Binding-site contacts:
Ligand atom C5' contacts residue TYR385 of chain 1.C at 3.5 Å (hydrophobic).
Ligand atom O2 contacts residue ARG382 of chain 1.C at 2.8 Å (salt-bridge).
Ligand atom OP2 contacts residue GLY397 of chain 1.C at 3.6 Å.
Ligand atom P contacts residue TYR385 of chain 1.C at 3.5 Å.
Ligand atom OP1 contacts residue ARG389 of chain 1.C at 3.2 Å (salt-bridge).
Ligand atom C2' contacts residue MG1 of chain 1.D at 3.6 Å.
Ligand atom N2 contacts residue SER309 of chain 1.C at 3.4 Å.
Ligand atom O5' contacts residue TYR385 of chain 1.C at 3.2 Å.
Ligand atom OP2 contacts residue ARG382 of chain 1.C at 2.9 Å (salt-bridge).
Ligand atom N3 contacts residue ASN378 of chain 1.C at 3.0 Å (h-bond).
Ligand atom O4 contacts residue LYS388 of chain 1.C at 3.2 Å (salt-bridge).
Ligand atom C4 contacts residue LYS361 of chain 1.C at 3.2 Å.
Ligand atom C5' contacts residue MG1 of chain 1.D at 3.6 Å.
Ligand atom OP2 contacts residue TYR385 of chain 1.C at 3.1 Å.
Ligand atom O2' contacts residue ARG381 of chain 1.C at 3.6 Å.
Ligand atom O2' contacts residue MG1 of chain 1.D at 3.2 Å.
Ligand atom C5 contacts residue TYR385 of chain 1.C at 3.2 Å (hydrophobic).
Ligand atom OP1 contacts residue TYR385 of chain 1.C at 3.1 Å (h-bond).
Ligand atom O5' contacts residue THR386 of chain 1.C at 3.7 Å.
Ligand atom OP1 contacts residue MG1 of chain 1.D at 3.6 Å.
Ligand atom P contacts residue MG1 of chain 1.D at 3.4 Å.
Ligand atom O2' contacts residue TYR385 of chain 1.C at 3.6 Å (h-bond).
Ligand atom OP2 contacts residue LYS396 of chain 1.C at 2.9 Å (salt-bridge).
Ligand atom O2 contacts residue ASN378 of chain 1.C at 2.9 Å (h-bond).
Ligand atom C4' contacts residue MG1 of chain 1.D at 3.0 Å.
Ligand atom O3' contacts residue TYR385 of chain 1.C at 3.3 Å.
Ligand atom C2 contacts residue ASN378 of chain 1.C at 3.2 Å.
Ligand atom O5' contacts residue VAL383 of chain 1.C at 3.4 Å.
Ligand atom C3' contacts residue MG1 of chain 1.D at 2.9 Å.
Ligand atom C2 contacts residue ARG381 of chain 1.C at 3.3 Å.
Ligand atom O2 contacts residue ARG381 of chain 1.C at 2.3 Å (salt-bridge).
Ligand atom C1' contacts residue ARG381 of chain 1.C at 3.7 Å.
Ligand atom OP1 contacts residue THR386 of chain 1.C at 3.3 Å.
Ligand atom P contacts residue VAL383 of chain 1.C at 3.7 Å.
Ligand atom O4 contacts residue LYS361 of chain 1.C at 2.5 Å (salt-bridge).
Ligand atom O6 contacts residue LYS361 of chain 1.C at 3.5 Å (salt-bridge).
Ligand atom C1' contacts residue ARG382 of chain 1.C at 3.7 Å.
Ligand atom C2 contacts residue ARG382 of chain 1.C at 3.8 Å.
Ligand atom C6 contacts residue THR386 of chain 1.C at 3.7 Å.
Ligand atom O3' contacts residue MG1 of chain 1.D at 2.1 Å.

A protein and the small-molecule ligand that binds it are described below.
Small molecule (SMILES): Nc1ccn([C@@H]2O[C@H](CO[P](=O)(O)O[C@H]3[C@@H](O)[C@H](n4ccc(=O)[nH]c4=O)O[C@@H]3CO[P](=O)(O)O[C@H]3[C@@H](O)[C@H](n4ccc(=O)[nH]c4=O)O[C@@H]3CO[P](=O)(O)O[C@H]3[C@@H](O)[C@H](n4ccc(=O)[nH]c4=O)O[C@@H]3COP(=O)=O)[C@@H](O[P](=O)(O)OC[C@H]3O[C@@H](n4ccc(=O)[nH]c4=O)[C@H](O)[C@@H]3O[P](=O)(O)OC[C@H]3O[C@@H](n4ccc(=O)[nH]c4=O)[C@H](O)[C@@H]3O[P](=O)(O)OC[C@H]3O[C@@H](n4ccc(=O)[nH]c4=O)[C@H](O)[C@@H]3O[P](=O)(O)OC[C@H]3O[C@@H](n4ccc(=O)[nH]c4=O)[C@H](O)[C@@H]3O[P](=O)(O)OC[C@H]3O[C@@H](n4cnc5c(=O)nc(N)[nH]c54)[C@H](O)[C@@H]3O)[C@H]2O)c(=O)n1

Sequence of chain 1.C:
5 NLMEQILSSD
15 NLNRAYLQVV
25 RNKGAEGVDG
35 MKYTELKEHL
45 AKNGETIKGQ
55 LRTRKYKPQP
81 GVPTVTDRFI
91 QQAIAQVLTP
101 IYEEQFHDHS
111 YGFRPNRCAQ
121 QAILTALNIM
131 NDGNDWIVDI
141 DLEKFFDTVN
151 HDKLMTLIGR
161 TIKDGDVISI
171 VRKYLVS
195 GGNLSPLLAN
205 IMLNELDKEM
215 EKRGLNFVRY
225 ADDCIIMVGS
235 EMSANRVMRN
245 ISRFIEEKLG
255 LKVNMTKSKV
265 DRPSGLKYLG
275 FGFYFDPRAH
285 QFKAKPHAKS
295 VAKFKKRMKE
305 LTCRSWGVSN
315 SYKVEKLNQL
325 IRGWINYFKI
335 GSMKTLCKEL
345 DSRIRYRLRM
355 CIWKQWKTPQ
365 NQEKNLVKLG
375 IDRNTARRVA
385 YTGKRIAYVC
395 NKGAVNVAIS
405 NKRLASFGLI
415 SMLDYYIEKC